Sequence of chain 1.B:
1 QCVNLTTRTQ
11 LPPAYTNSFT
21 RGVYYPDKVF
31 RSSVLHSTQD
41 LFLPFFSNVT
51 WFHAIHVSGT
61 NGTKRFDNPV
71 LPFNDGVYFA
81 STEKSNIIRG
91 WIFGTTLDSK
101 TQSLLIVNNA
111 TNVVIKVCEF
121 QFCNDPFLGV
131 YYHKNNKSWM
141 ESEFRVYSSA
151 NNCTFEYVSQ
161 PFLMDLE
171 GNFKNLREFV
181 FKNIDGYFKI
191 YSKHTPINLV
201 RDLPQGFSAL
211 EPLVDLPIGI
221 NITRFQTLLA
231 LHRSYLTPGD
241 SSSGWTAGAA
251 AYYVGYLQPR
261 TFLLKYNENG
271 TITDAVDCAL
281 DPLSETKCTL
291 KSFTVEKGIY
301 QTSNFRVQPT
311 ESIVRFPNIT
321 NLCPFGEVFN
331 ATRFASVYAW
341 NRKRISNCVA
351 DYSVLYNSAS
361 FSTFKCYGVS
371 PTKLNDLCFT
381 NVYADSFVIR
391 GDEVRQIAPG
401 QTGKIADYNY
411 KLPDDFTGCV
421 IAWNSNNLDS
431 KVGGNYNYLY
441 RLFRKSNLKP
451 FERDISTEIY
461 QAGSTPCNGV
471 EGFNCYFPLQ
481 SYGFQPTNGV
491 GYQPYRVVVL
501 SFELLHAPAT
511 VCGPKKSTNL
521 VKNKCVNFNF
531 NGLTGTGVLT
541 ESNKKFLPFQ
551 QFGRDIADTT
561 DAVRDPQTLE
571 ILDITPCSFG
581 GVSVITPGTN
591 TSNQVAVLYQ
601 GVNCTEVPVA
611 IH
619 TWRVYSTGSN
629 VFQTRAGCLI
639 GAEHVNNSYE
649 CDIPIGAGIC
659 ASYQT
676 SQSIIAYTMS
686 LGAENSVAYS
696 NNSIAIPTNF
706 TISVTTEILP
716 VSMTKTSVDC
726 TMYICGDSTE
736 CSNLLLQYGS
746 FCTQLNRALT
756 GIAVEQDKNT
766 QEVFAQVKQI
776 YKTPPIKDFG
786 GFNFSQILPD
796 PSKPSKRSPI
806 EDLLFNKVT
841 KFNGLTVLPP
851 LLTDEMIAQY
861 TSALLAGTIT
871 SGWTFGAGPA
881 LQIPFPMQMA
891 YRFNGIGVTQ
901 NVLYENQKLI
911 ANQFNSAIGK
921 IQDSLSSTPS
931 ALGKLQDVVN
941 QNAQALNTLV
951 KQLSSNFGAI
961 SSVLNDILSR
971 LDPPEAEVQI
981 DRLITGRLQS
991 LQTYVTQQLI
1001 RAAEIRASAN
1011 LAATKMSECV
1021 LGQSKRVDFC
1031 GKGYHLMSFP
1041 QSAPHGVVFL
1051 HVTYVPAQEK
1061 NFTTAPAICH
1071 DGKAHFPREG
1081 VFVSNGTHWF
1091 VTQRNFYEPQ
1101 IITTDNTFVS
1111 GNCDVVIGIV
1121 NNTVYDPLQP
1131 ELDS

Binding-site contacts:
Ligand atom N2 contacts residue ASN644 of chain 1.B at 2.9 Å (h-bond).
Ligand atom C7 contacts residue ASN644 of chain 1.B at 3.3 Å.
Ligand atom C4 contacts residue ASN644 of chain 1.B at 4.2 Å.
Ligand atom O5 contacts residue ASN644 of chain 1.B at 2.4 Å (h-bond).
Ligand atom C5 contacts residue ASN644 of chain 1.B at 3.7 Å.
Ligand atom C2 contacts residue ASN644 of chain 1.B at 2.5 Å.
Ligand atom C8 contacts residue ASN644 of chain 1.B at 4.4 Å.
Ligand atom C3 contacts residue ASN644 of chain 1.B at 3.8 Å.
Ligand atom O7 contacts residue ASN644 of chain 1.B at 3.4 Å.
Ligand atom C1 contacts residue ASN644 of chain 1.B at 1.4 Å.

This protein binds this small molecule.
Small molecule (SMILES): CC(=O)N[C@@H]1[C@@H](O)[C@H](O)[C@@H](CO)O[C@H]1O